Sequence of chain 1.A:
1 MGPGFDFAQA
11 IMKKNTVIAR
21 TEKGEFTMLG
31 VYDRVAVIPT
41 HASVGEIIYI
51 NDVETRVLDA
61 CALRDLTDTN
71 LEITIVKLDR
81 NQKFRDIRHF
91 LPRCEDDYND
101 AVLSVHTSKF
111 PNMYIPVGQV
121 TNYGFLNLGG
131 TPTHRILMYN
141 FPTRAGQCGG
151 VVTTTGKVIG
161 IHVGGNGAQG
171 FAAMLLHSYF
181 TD

A small-molecule ligand and the protein it binds are described below.
Small molecule (SMILES): Cc1nsc(N2CCO[C@H](C)[C@H]2C)n1

Binding-site contacts:
Ligand atom C3 contacts residue ARG144 of chain 1.A at 3.3 Å.
Ligand atom C6 contacts residue ARG144 of chain 1.A at 3.4 Å.
Ligand atom C8 contacts residue PRO142 of chain 1.A at 4.5 Å (hydrophobic).
Ligand atom C5 contacts residue ARG144 of chain 1.A at 3.6 Å.
Ligand atom C3 contacts residue PHE110 of chain 1.A at 4.0 Å (hydrophobic).
Ligand atom O contacts residue MET113 of chain 1.A at 4.2 Å.
Ligand atom C7 contacts residue ARG144 of chain 1.A at 3.5 Å.
Ligand atom N contacts residue ARG144 of chain 1.A at 3.1 Å (salt-bridge).
Ligand atom C8 contacts residue ARG144 of chain 1.A at 3.7 Å.
Ligand atom C7 contacts residue PHE141 of chain 1.A at 4.5 Å (hydrophobic).
Ligand atom C2 contacts residue PHE110 of chain 1.A at 3.5 Å (hydrophobic).
Ligand atom C2 contacts residue MET113 of chain 1.A at 3.5 Å (hydrophobic).
Ligand atom O contacts residue PHE110 of chain 1.A at 3.6 Å.
Ligand atom C8 contacts residue PHE141 of chain 1.A at 3.4 Å (hydrophobic).
Ligand atom C4 contacts residue ARG144 of chain 1.A at 3.9 Å.
Ligand atom C1 contacts residue PHE110 of chain 1.A at 4.1 Å (hydrophobic).
Ligand atom N1 contacts residue ARG144 of chain 1.A at 3.1 Å (salt-bridge).
Ligand atom N2 contacts residue ARG144 of chain 1.A at 4.5 Å.